Sequence of chain 1.M:
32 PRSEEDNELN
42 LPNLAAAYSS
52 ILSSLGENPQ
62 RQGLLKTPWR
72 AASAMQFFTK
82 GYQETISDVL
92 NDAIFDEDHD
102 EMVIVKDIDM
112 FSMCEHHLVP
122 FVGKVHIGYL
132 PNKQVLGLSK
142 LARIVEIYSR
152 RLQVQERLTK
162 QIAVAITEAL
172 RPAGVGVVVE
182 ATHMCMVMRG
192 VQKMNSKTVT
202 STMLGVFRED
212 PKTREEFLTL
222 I

This small molecule binds to this protein.
Small molecule (SMILES): Nc1nc2c(ccn2[C@@H]2O[C@H](COP(=O)(O)OP(=O)(O)OP(=O)(O)O)[C@@H](O)[C@H]2O)c(=O)[nH]1

Sequence of chain 1.J:
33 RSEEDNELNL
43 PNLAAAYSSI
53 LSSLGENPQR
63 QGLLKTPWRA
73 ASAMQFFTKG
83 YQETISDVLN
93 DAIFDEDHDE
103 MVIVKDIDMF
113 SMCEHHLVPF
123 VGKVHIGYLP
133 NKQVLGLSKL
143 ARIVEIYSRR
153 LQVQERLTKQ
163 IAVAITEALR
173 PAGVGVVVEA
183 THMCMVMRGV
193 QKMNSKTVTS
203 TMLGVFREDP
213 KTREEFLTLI

Sequence of chain 1.H:
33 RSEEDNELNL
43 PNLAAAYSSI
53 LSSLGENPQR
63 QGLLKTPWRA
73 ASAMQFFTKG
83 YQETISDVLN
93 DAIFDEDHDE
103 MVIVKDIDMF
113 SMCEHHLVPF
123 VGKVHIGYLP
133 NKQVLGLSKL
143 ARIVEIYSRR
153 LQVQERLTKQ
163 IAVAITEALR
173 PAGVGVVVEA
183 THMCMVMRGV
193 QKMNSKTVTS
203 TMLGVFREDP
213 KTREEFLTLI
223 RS

Binding-site contacts:
Ligand atom O10 contacts residue SER140 of chain 1.J at 2.5 Å (h-bond).
Ligand atom O12 contacts residue LEU139 of chain 1.J at 3.6 Å.
Ligand atom O8 contacts residue SER140 of chain 1.J at 3.3 Å (h-bond).
Ligand atom C contacts residue LEU139 of chain 1.J at 3.5 Å (hydrophobic).
Ligand atom O contacts residue PHE96 of chain 1.J at 3.5 Å.
Ligand atom N3 contacts residue LEU139 of chain 1.J at 3.7 Å.
Ligand atom C10 contacts residue LEU139 of chain 1.J at 3.6 Å (hydrophobic).
Ligand atom O12 contacts residue SER140 of chain 1.J at 3.0 Å (h-bond).
Ligand atom P2 contacts residue SER140 of chain 1.J at 3.4 Å.
Ligand atom O3 contacts residue ARG71 of chain 1.M at 3.0 Å (salt-bridge).
Ligand atom C contacts residue GLU157 of chain 1.H at 3.5 Å.
Ligand atom N3 contacts residue GLU157 of chain 1.H at 2.8 Å (salt-bridge).
Ligand atom N1 contacts residue LEU139 of chain 1.J at 3.3 Å (h-bond).
Ligand atom O5 contacts residue ARG190 of chain 1.H at 3.3 Å (salt-bridge).
Ligand atom O2 contacts residue LYS141 of chain 1.J at 2.8 Å (salt-bridge).
Ligand atom N contacts residue LEU137 of chain 1.J at 3.0 Å (h-bond).
Ligand atom O13 contacts residue GLN156 of chain 1.H at 2.8 Å (h-bond).
Ligand atom O13 contacts residue HIS184 of chain 1.H at 3.2 Å.
Ligand atom O11 contacts residue SER140 of chain 1.J at 2.7 Å (h-bond).
Ligand atom N contacts residue VAL136 of chain 1.J at 3.1 Å.
Ligand atom O5 contacts residue ARG71 of chain 1.M at 3.6 Å.
Ligand atom O11 contacts residue GLY138 of chain 1.J at 3.4 Å.
Ligand atom O10 contacts residue ARG144 of chain 1.J at 2.8 Å (salt-bridge).
Ligand atom C4 contacts residue CYS115 of chain 1.H at 3.6 Å (hydrophobic).
Ligand atom C8 contacts residue SER140 of chain 1.J at 3.3 Å.
Ligand atom O5 contacts residue HIS118 of chain 1.H at 2.7 Å (h-bond).
Ligand atom O7 contacts residue LYS141 of chain 1.J at 3.5 Å (salt-bridge).
Ligand atom N contacts residue GLU157 of chain 1.H at 2.8 Å (salt-bridge).
Ligand atom O2 contacts residue ASN92 of chain 1.J at 2.7 Å (h-bond).
Ligand atom C3 contacts residue CYS115 of chain 1.H at 3.5 Å (hydrophobic).
Ligand atom O13 contacts residue VAL155 of chain 1.H at 3.4 Å.
Ligand atom O3 contacts residue LYS67 of chain 1.M at 3.5 Å (salt-bridge).
Ligand atom N1 contacts residue GLY138 of chain 1.J at 3.6 Å.
Ligand atom O9 contacts residue ARG144 of chain 1.J at 2.8 Å (salt-bridge).
Ligand atom O4 contacts residue ARG71 of chain 1.M at 3.4 Å.
Ligand atom C4 contacts residue HIS117 of chain 1.H at 3.6 Å.
Ligand atom O10 contacts residue LYS141 of chain 1.J at 3.0 Å (salt-bridge).
Ligand atom O11 contacts residue LYS141 of chain 1.J at 3.4 Å.
Ligand atom O8 contacts residue ARG190 of chain 1.H at 3.0 Å (salt-bridge).
Ligand atom O9 contacts residue ARG190 of chain 1.H at 2.9 Å (salt-bridge).